Sequence of chain 1.B:
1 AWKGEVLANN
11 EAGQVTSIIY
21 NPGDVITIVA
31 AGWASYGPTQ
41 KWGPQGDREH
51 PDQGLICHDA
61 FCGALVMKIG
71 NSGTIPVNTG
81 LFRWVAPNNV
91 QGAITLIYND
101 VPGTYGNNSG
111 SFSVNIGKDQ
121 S

Binding-site contacts:
Ligand atom O5 contacts residue TYR36 of chain 1.B at 3.8 Å.
Ligand atom O4 contacts residue TYR36 of chain 1.B at 3.2 Å (h-bond).
Ligand atom C8 contacts residue HIS50 of chain 1.B at 3.3 Å.
Ligand atom O6 contacts residue VAL101 of chain 1.B at 3.9 Å.
Ligand atom C7 contacts residue CYS62 of chain 1.B at 3.3 Å (hydrophobic).
Ligand atom C10 contacts residue HIS50 of chain 1.B at 3.4 Å.
Ligand atom C6 contacts residue VAL101 of chain 1.B at 3.6 Å (hydrophobic).
Ligand atom O5 contacts residue HIS50 of chain 1.B at 3.5 Å (h-bond).
Ligand atom O2 contacts residue ASN107 of chain 1.B at 3.0 Å (h-bond).
Ligand atom C4 contacts residue THR104 of chain 1.B at 3.3 Å.
Ligand atom O3 contacts residue CA1 of chain 1.G at 2.4 Å.
Ligand atom O3 contacts residue TYR36 of chain 1.B at 3.5 Å (h-bond).
Ligand atom C12 contacts residue HIS50 of chain 1.B at 3.5 Å.
Ligand atom C13 contacts residue TYR36 of chain 1.B at 4.0 Å (hydrophobic).
Ligand atom C7 contacts residue HIS50 of chain 1.B at 3.4 Å.
Ligand atom C4 contacts residue ASP100 of chain 1.B at 3.5 Å.
Ligand atom O3 contacts residue ASN107 of chain 1.B at 2.8 Å (h-bond).
Ligand atom C3 contacts residue ASN107 of chain 1.B at 3.8 Å.
Ligand atom C2 contacts residue ASN107 of chain 1.B at 3.7 Å.
Ligand atom C13 contacts residue HIS50 of chain 1.B at 3.4 Å.
Ligand atom C2 contacts residue CA1 of chain 1.G at 3.9 Å.
Ligand atom O4 contacts residue THR104 of chain 1.B at 3.3 Å (h-bond).
Ligand atom C6 contacts residue HIS50 of chain 1.B at 4.0 Å.
Ligand atom C3 contacts residue CA1 of chain 1.G at 3.2 Å.
Ligand atom C7 contacts residue TYR36 of chain 1.B at 4.0 Å (hydrophobic).
Ligand atom C2 contacts residue TYR36 of chain 1.B at 3.5 Å (hydrophobic).
Ligand atom O6 contacts residue HIS50 of chain 1.B at 3.0 Å (h-bond).
Ligand atom C7 contacts residue ASP100 of chain 1.B at 3.1 Å.
Ligand atom O4 contacts residue ASP100 of chain 1.B at 2.5 Å (salt-bridge).
Ligand atom C4 contacts residue CA1 of chain 1.G at 3.3 Å.
Ligand atom O1 contacts residue HIS50 of chain 1.B at 4.0 Å.
Ligand atom O1 contacts residue TYR36 of chain 1.B at 3.7 Å.
Ligand atom O3 contacts residue THR104 of chain 1.B at 3.2 Å (h-bond).
Ligand atom C3 contacts residue TYR36 of chain 1.B at 3.8 Å (hydrophobic).
Ligand atom C6 contacts residue ASP100 of chain 1.B at 3.4 Å.
Ligand atom C7 contacts residue VAL101 of chain 1.B at 4.1 Å (hydrophobic).
Ligand atom C9 contacts residue HIS50 of chain 1.B at 3.3 Å.
Ligand atom C11 contacts residue HIS50 of chain 1.B at 3.5 Å.
Ligand atom O4 contacts residue CA1 of chain 1.G at 2.5 Å.
Ligand atom C3 contacts residue THR104 of chain 1.B at 4.0 Å.

This small molecule binds to this protein.
Small molecule (SMILES): O[C@H]1[C@@H](O)[C@@H]([C@H]2CO2)O[C@@H](Oc2ccccc2)[C@@H]1O